The small molecule below binds the protein below.
Small molecule (SMILES): COc1cccc(CN)c1

Binding-site contacts:
Ligand atom C4 contacts residue GLN174 of chain 1.A at 4.2 Å.
Ligand atom C1 contacts residue TRP193 of chain 1.A at 3.5 Å (hydrophobic).
Ligand atom C8 contacts residue TRP193 of chain 1.A at 4.3 Å (hydrophobic).
Ligand atom C2 contacts residue GLY196 of chain 1.A at 4.2 Å.
Ligand atom C5 contacts residue GLN174 of chain 1.A at 3.7 Å.
Ligand atom C2 contacts residue SER172 of chain 1.A at 3.9 Å.
Ligand atom N contacts residue GLY196 of chain 1.A at 3.0 Å (h-bond).
Ligand atom C4 contacts residue SER177 of chain 1.A at 4.0 Å.
Ligand atom C3 contacts residue VAL191 of chain 1.A at 3.8 Å (hydrophobic).
Ligand atom C2 contacts residue GLY194 of chain 1.A at 4.0 Å.
Ligand atom C3 contacts residue SER172 of chain 1.A at 3.4 Å.
Ligand atom C2 contacts residue TRP193 of chain 1.A at 3.9 Å (hydrophobic).
Ligand atom C5 contacts residue SER177 of chain 1.A at 4.1 Å.
Ligand atom N contacts residue ASP171 of chain 1.A at 2.8 Å (salt-bridge).
Ligand atom C5 contacts residue CYS173 of chain 1.A at 3.7 Å (hydrophobic).
Ligand atom C8 contacts residue CYS197 of chain 1.A at 4.1 Å (hydrophobic).
Ligand atom C1 contacts residue SER172 of chain 1.A at 3.5 Å.
Ligand atom C1 contacts residue GLY204 of chain 1.A at 4.0 Å.
Ligand atom C6 contacts residue GLN174 of chain 1.A at 3.9 Å.
Ligand atom C4 contacts residue VAL191 of chain 1.A at 3.8 Å (hydrophobic).
Ligand atom C8 contacts residue GLY194 of chain 1.A at 4.0 Å.
Ligand atom C7 contacts residue GLY194 of chain 1.A at 4.3 Å.
Ligand atom C2 contacts residue CYS173 of chain 1.A at 4.2 Å (hydrophobic).
Ligand atom C8 contacts residue GLY196 of chain 1.A at 3.6 Å.
Ligand atom C6 contacts residue CYS173 of chain 1.A at 4.1 Å (hydrophobic).
Ligand atom C1 contacts residue ASP171 of chain 1.A at 3.9 Å.
Ligand atom C1 contacts residue GLY194 of chain 1.A at 3.9 Å.
Ligand atom C8 contacts residue CYS173 of chain 1.A at 4.3 Å (hydrophobic).
Ligand atom N contacts residue GLY194 of chain 1.A at 4.5 Å.
Ligand atom C3 contacts residue TRP193 of chain 1.A at 4.2 Å (hydrophobic).
Ligand atom C3 contacts residue CYS173 of chain 1.A at 4.1 Å (hydrophobic).
Ligand atom N contacts residue CYS197 of chain 1.A at 3.8 Å.
Ligand atom C7 contacts residue GLY196 of chain 1.A at 3.9 Å.
Ligand atom C4 contacts residue SER172 of chain 1.A at 4.5 Å.
Ligand atom N contacts residue SER172 of chain 1.A at 2.9 Å (h-bond).
Ligand atom O contacts residue GLN174 of chain 1.A at 4.1 Å.
Ligand atom N contacts residue GLY204 of chain 1.A at 4.4 Å.
Ligand atom C8 contacts residue SER172 of chain 1.A at 4.5 Å.
Ligand atom C1 contacts residue GLY196 of chain 1.A at 3.9 Å.
Ligand atom C4 contacts residue CYS173 of chain 1.A at 3.7 Å (hydrophobic).

Sequence of chain 1.A:
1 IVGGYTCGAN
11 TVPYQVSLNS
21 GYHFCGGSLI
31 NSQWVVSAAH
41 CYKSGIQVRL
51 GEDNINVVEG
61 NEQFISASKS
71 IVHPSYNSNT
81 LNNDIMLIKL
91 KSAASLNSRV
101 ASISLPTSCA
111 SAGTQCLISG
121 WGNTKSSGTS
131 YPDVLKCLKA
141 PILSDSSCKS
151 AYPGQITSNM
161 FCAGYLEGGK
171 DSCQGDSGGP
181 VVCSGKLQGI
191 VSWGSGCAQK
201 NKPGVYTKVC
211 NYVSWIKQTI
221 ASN